The small molecule below binds the protein below.
Small molecule (SMILES): OCCCn1nnc2c(Br)c(Br)c(Br)c(Br)c21

Binding-site contacts:
Ligand atom CAH contacts residue ILE189 of chain 1.A at 4.1 Å (hydrophobic).
Ligand atom CAF contacts residue ASP190 of chain 1.A at 3.4 Å.
Ligand atom CAN contacts residue ILE189 of chain 1.A at 4.1 Å (hydrophobic).
Ligand atom CAM contacts residue MET178 of chain 1.A at 3.7 Å (hydrophobic).
Ligand atom CAN contacts residue MET178 of chain 1.A at 3.8 Å (hydrophobic).
Ligand atom BRAC contacts residue MET178 of chain 1.A at 3.3 Å.
Ligand atom BRAD contacts residue 42J1 of chain 1.M at 1.6 Å.
Ligand atom CAL contacts residue VAL81 of chain 1.A at 3.9 Å (hydrophobic).
Ligand atom NAQ contacts residue ILE189 of chain 1.A at 3.7 Å.
Ligand atom BRAB contacts residue MET178 of chain 1.A at 3.2 Å.
Ligand atom NAJ contacts residue 42J1 of chain 1.M at 2.5 Å.
Ligand atom NAJ contacts residue ILE189 of chain 1.A at 4.1 Å.
Ligand atom BRAC contacts residue ILE110 of chain 1.A at 3.6 Å.
Ligand atom OAA contacts residue ILE189 of chain 1.A at 4.0 Å.
Ligand atom BRAE contacts residue PHE128 of chain 1.A at 3.6 Å.
Ligand atom NAI contacts residue VAL68 of chain 1.A at 4.0 Å.
Ligand atom NAQ contacts residue VAL68 of chain 1.A at 3.6 Å.
Ligand atom CAG contacts residue ILE189 of chain 1.A at 4.0 Å (hydrophobic).
Ligand atom CAK contacts residue MET178 of chain 1.A at 3.0 Å (hydrophobic).
Ligand atom NAQ contacts residue 42J1 of chain 1.M at 3.8 Å.
Ligand atom NAJ contacts residue VAL68 of chain 1.A at 3.8 Å.
Ligand atom BRAC contacts residue VAL81 of chain 1.A at 3.7 Å.
Ligand atom BRAB contacts residue ILE131 of chain 1.A at 2.8 Å.
Ligand atom CAN contacts residue VAL81 of chain 1.A at 3.8 Å (hydrophobic).
Ligand atom OAA contacts residue LYS83 of chain 1.A at 3.8 Å.
Ligand atom CAP contacts residue VAL68 of chain 1.A at 3.8 Å (hydrophobic).
Ligand atom BRAC contacts residue GLU129 of chain 1.A at 3.2 Å.
Ligand atom BRAE contacts residue VAL81 of chain 1.A at 3.9 Å.
Ligand atom OAA contacts residue PHE128 of chain 1.A at 3.5 Å.
Ligand atom CAH contacts residue VAL68 of chain 1.A at 3.5 Å (hydrophobic).
Ligand atom NAI contacts residue 42J1 of chain 1.M at 1.9 Å.
Ligand atom CAF contacts residue LYS83 of chain 1.A at 3.2 Å.
Ligand atom CAP contacts residue 42J1 of chain 1.M at 4.0 Å.
Ligand atom CAL contacts residue MET178 of chain 1.A at 3.0 Å (hydrophobic).
Ligand atom CAO contacts residue 42J1 of chain 1.M at 2.8 Å.
Ligand atom CAO contacts residue VAL68 of chain 1.A at 4.0 Å (hydrophobic).
Ligand atom CAM contacts residue 42J1 of chain 1.M at 2.8 Å.
Ligand atom OAA contacts residue ASP190 of chain 1.A at 3.0 Å (salt-bridge).
Ligand atom CAP contacts residue ILE189 of chain 1.A at 3.7 Å (hydrophobic).
Ligand atom CAH contacts residue 42J1 of chain 1.M at 4.0 Å.

Sequence of chain 1.A:
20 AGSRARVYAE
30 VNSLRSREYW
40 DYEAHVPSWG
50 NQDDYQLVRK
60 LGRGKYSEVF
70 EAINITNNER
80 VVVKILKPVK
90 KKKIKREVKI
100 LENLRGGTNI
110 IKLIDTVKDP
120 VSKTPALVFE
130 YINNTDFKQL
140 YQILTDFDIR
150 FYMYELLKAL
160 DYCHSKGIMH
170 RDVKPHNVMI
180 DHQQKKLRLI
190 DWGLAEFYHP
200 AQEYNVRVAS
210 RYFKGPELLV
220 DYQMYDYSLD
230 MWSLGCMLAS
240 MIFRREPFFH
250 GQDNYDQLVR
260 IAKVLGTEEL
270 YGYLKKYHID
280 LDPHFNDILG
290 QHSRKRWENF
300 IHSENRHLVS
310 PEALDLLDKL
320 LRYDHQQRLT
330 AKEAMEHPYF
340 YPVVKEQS